Binding-site contacts:
Ligand atom O6 contacts residue GLU221 of chain 1.B at 3.1 Å (salt-bridge).
Ligand atom C3 contacts residue GLY106 of chain 1.B at 3.8 Å.
Ligand atom C6 contacts residue LEU107 of chain 1.B at 3.6 Å (hydrophobic).
Ligand atom C3 contacts residue GLU221 of chain 1.B at 3.5 Å.
Ligand atom O2 contacts residue ASP136 of chain 1.B at 3.8 Å.
Ligand atom C4 contacts residue ASP86 of chain 1.B at 3.3 Å.
Ligand atom O5 contacts residue GLU221 of chain 1.B at 3.1 Å (salt-bridge).
Ligand atom C6 contacts residue ASP86 of chain 1.B at 3.6 Å.
Ligand atom O6 contacts residue ALA85 of chain 1.B at 3.7 Å.
Ligand atom O2 contacts residue SER137 of chain 1.B at 2.8 Å (h-bond).
Ligand atom C6 contacts residue PHE132 of chain 1.B at 3.5 Å (hydrophobic).
Ligand atom O3 contacts residue GLY106 of chain 1.B at 2.8 Å (h-bond).
Ligand atom O7 contacts residue SER45 of chain 1.B at 3.4 Å (h-bond).
Ligand atom O3 contacts residue GLY105 of chain 1.B at 3.8 Å.
Ligand atom C6 contacts residue GLY104 of chain 1.B at 3.7 Å.
Ligand atom C4 contacts residue GLY106 of chain 1.B at 3.5 Å.
Ligand atom O7 contacts residue GLY220 of chain 1.B at 3.2 Å.
Ligand atom O6 contacts residue ASP86 of chain 1.B at 2.8 Å (salt-bridge).
Ligand atom O4 contacts residue ASP86 of chain 1.B at 2.5 Å (salt-bridge).
Ligand atom O1 contacts residue GLU221 of chain 1.B at 3.5 Å.
Ligand atom C4 contacts residue GLY104 of chain 1.B at 3.7 Å.
Ligand atom O4 contacts residue GLY106 of chain 1.B at 3.2 Å (h-bond).
Ligand atom C7 contacts residue SER45 of chain 1.B at 3.7 Å.
Ligand atom C6 contacts residue GLN222 of chain 1.B at 3.6 Å.
Ligand atom O5 contacts residue GLY104 of chain 1.B at 3.8 Å.
Ligand atom C8 contacts residue SER45 of chain 1.B at 3.1 Å.
Ligand atom C5 contacts residue PHE132 of chain 1.B at 3.5 Å (hydrophobic).
Ligand atom O4 contacts residue ASN138 of chain 1.B at 3.1 Å (h-bond).
Ligand atom O1 contacts residue GLN222 of chain 1.B at 3.7 Å.
Ligand atom O6 contacts residue GLN222 of chain 1.B at 3.0 Å (h-bond).
Ligand atom O4 contacts residue PHE132 of chain 1.B at 3.2 Å.
Ligand atom C8 contacts residue GLU221 of chain 1.B at 3.0 Å.
Ligand atom C7 contacts residue GLN222 of chain 1.B at 3.2 Å.
Ligand atom O4 contacts residue GLY102 of chain 1.B at 2.8 Å (h-bond).
Ligand atom C1 contacts residue GLU221 of chain 1.B at 3.6 Å.
Ligand atom C2 contacts residue PHE132 of chain 1.B at 3.8 Å (hydrophobic).
Ligand atom O6 contacts residue GLY220 of chain 1.B at 3.1 Å (h-bond).
Ligand atom C7 contacts residue GLY220 of chain 1.B at 3.7 Å.
Ligand atom O2 contacts residue PHE132 of chain 1.B at 3.7 Å.
Ligand atom C4 contacts residue GLY102 of chain 1.B at 3.7 Å.

Sequence of chain 1.B:
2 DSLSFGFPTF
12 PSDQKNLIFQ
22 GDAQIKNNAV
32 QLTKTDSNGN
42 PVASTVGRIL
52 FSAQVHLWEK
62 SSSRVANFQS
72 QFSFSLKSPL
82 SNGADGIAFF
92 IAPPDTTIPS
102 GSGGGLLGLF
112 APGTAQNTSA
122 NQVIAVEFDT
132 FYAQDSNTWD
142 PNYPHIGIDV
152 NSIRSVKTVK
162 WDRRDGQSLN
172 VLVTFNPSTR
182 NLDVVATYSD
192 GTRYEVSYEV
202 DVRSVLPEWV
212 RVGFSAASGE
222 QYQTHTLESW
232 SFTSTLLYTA

A protein and the small-molecule ligand that binds it are described below.
Small molecule (SMILES): CO[C@H]1O[C@H](CO)[C@@H](O)[C@H](O[C@H]2O[C@H](CO)[C@@H](O)[C@H](O)[C@@H]2O[C@@H]2O[C@H](CO)[C@@H](O)[C@H](O)[C@H]2NC(C)=O)[C@@H]1O